Sequence of chain 1.A:
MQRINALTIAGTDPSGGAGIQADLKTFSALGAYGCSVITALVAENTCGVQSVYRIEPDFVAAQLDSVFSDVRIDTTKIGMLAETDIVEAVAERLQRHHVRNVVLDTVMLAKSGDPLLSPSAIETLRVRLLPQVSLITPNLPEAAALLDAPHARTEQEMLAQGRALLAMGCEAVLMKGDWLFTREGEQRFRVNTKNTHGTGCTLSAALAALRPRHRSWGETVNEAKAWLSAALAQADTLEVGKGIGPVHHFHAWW

The small molecule below binds the protein below.
Small molecule (SMILES): Cc1ncc(CO)c(N)n1

Binding-site contacts:
Ligand atom N1A contacts residue MET102 of chain 1.A at 4.2 Å.
Ligand atom O1 contacts residue SO41 of chain 1.D at 3.5 Å (h-bond).
Ligand atom N4A contacts residue HIS231 of chain 1.A at 4.2 Å.
Ligand atom CM2 contacts residue GLY33 of chain 1.A at 3.4 Å.
Ligand atom C2A contacts residue GLU66 of chain 1.A at 3.8 Å.
Ligand atom CM2 contacts residue GLU66 of chain 1.A at 3.8 Å.
Ligand atom C4A contacts residue GLU66 of chain 1.A at 3.5 Å.
Ligand atom CM2 contacts residue MET102 of chain 1.A at 3.9 Å (hydrophobic).
Ligand atom N1A contacts residue GLY41 of chain 1.A at 4.2 Å.
Ligand atom C5A contacts residue CYS235 of chain 1.A at 4.0 Å (hydrophobic).
Ligand atom CM2 contacts residue THR34 of chain 1.A at 3.5 Å.
Ligand atom C4A contacts residue ALA40 of chain 1.A at 4.0 Å (hydrophobic).
Ligand atom CM2 contacts residue GLY41 of chain 1.A at 3.9 Å.
Ligand atom N3A contacts residue GLU66 of chain 1.A at 3.0 Å (salt-bridge).
Ligand atom O1 contacts residue SO41 of chain 1.C at 4.0 Å.
Ligand atom N3A contacts residue GLY41 of chain 1.A at 4.4 Å.
Ligand atom N4A contacts residue ALA40 of chain 1.A at 4.1 Å.
Ligand atom N3A contacts residue ALA40 of chain 1.A at 4.2 Å.
Ligand atom O1 contacts residue LYS133 of chain 1.A at 3.4 Å (salt-bridge).
Ligand atom C2A contacts residue GLY41 of chain 1.A at 4.1 Å.
Ligand atom C6A contacts residue CYS235 of chain 1.A at 3.6 Å (hydrophobic).
Ligand atom C2A contacts residue MET102 of chain 1.A at 4.0 Å (hydrophobic).
Ligand atom N1A contacts residue CYS235 of chain 1.A at 4.2 Å.
Ligand atom C7A contacts residue SO41 of chain 1.D at 3.4 Å.
Ligand atom C7A contacts residue CYS235 of chain 1.A at 4.3 Å (hydrophobic).
Ligand atom N1A contacts residue VAL129 of chain 1.A at 4.5 Å.
Ligand atom N4A contacts residue LYS133 of chain 1.A at 3.8 Å.
Ligand atom N4A contacts residue GLU66 of chain 1.A at 2.7 Å (salt-bridge).
Ligand atom C7A contacts residue SO41 of chain 1.C at 4.1 Å.
Ligand atom O1 contacts residue ALA132 of chain 1.A at 4.1 Å.
Ligand atom CM2 contacts residue VAL64 of chain 1.A at 4.1 Å (hydrophobic).
Ligand atom C6A contacts residue VAL129 of chain 1.A at 3.9 Å (hydrophobic).